The protein below binds the small molecule below.
Small molecule (SMILES): C[C@@H]1C[C@H]2C(=O)OC[C@H](NC(=O)[C@H](Cc3ccccc3)NC(=O)Nc3ccccc3)C(=O)N3CCC[C@H]3C(=O)N3CCCC[C@H]3C(=O)N[C@@H](C)C(=O)N2C1

Sequence of chain 1.H:
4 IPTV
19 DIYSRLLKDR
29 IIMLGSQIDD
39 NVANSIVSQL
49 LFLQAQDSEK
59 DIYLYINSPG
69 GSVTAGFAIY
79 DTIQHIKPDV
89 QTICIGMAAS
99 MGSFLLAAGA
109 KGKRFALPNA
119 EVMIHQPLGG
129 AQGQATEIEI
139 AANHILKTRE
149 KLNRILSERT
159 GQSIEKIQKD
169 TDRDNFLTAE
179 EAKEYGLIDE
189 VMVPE

Binding-site contacts:
Ligand atom C contacts residue TYR63 of chain 1.H at 3.6 Å (hydrophobic).
Ligand atom C5 contacts residue ALA53 of chain 1.I at 3.8 Å (hydrophobic).
Ligand atom CE1 contacts residue ILE93 of chain 1.H at 3.8 Å (hydrophobic).
Ligand atom C4 contacts residue ASP27 of chain 1.H at 3.5 Å.
Ligand atom O contacts residue TYR63 of chain 1.H at 2.5 Å (h-bond).
Ligand atom CZ contacts residue THR80 of chain 1.I at 3.6 Å.
Ligand atom C2 contacts residue LEU49 of chain 1.I at 3.7 Å (hydrophobic).
Ligand atom CA contacts residue HIS83 of chain 1.I at 3.8 Å.
Ligand atom C2 contacts residue ILE29 of chain 1.H at 3.4 Å (hydrophobic).
Ligand atom CA contacts residue TYR61 of chain 1.H at 3.4 Å (hydrophobic).
Ligand atom CE1 contacts residue TYR63 of chain 1.H at 3.7 Å (hydrophobic).
Ligand atom C1 contacts residue ILE29 of chain 1.H at 3.8 Å (hydrophobic).
Ligand atom N contacts residue TYR63 of chain 1.H at 2.8 Å (h-bond).
Ligand atom C3 contacts residue ASP27 of chain 1.H at 3.8 Å.
Ligand atom CB contacts residue MET190 of chain 1.H at 3.7 Å (hydrophobic).
Ligand atom CD2 contacts residue HIS83 of chain 1.I at 3.7 Å.
Ligand atom C contacts residue TYR63 of chain 1.H at 3.4 Å (hydrophobic).
Ligand atom N contacts residue TYR63 of chain 1.H at 3.1 Å (h-bond).
Ligand atom O contacts residue GLN52 of chain 1.I at 3.8 Å.
Ligand atom CA contacts residue GLN89 of chain 1.H at 3.6 Å.
Ligand atom CD contacts residue TYR63 of chain 1.H at 3.5 Å (hydrophobic).
Ligand atom C contacts residue LEU49 of chain 1.I at 3.8 Å (hydrophobic).
Ligand atom CB contacts residue GLN89 of chain 1.H at 3.1 Å.
Ligand atom C contacts residue TYR61 of chain 1.H at 3.4 Å (hydrophobic).
Ligand atom CB contacts residue TYR61 of chain 1.H at 3.7 Å (hydrophobic).
Ligand atom CB contacts residue ILE91 of chain 1.H at 3.5 Å (hydrophobic).
Ligand atom O contacts residue GLN89 of chain 1.H at 3.6 Å (h-bond).
Ligand atom CE contacts residue ILE29 of chain 1.H at 3.7 Å (hydrophobic).
Ligand atom CB contacts residue HIS83 of chain 1.I at 3.8 Å.
Ligand atom CB contacts residue TYR61 of chain 1.H at 3.6 Å (hydrophobic).
Ligand atom O contacts residue TYR61 of chain 1.H at 3.8 Å.
Ligand atom CE contacts residue TYR61 of chain 1.H at 3.8 Å (hydrophobic).
Ligand atom CE1 contacts residue LEU49 of chain 1.I at 3.8 Å (hydrophobic).
Ligand atom C4 contacts residue ALA53 of chain 1.I at 3.3 Å (hydrophobic).
Ligand atom CD contacts residue PHE113 of chain 1.H at 3.5 Å (hydrophobic).
Ligand atom CE contacts residue ASP27 of chain 1.H at 3.2 Å.
Ligand atom O contacts residue TYR61 of chain 1.H at 3.8 Å.
Ligand atom CE2 contacts residue THR80 of chain 1.I at 3.7 Å.
Ligand atom O contacts residue LEU49 of chain 1.I at 3.7 Å.
Ligand atom CD1 contacts residue TYR63 of chain 1.H at 3.6 Å (hydrophobic).

Sequence of chain 1.I:
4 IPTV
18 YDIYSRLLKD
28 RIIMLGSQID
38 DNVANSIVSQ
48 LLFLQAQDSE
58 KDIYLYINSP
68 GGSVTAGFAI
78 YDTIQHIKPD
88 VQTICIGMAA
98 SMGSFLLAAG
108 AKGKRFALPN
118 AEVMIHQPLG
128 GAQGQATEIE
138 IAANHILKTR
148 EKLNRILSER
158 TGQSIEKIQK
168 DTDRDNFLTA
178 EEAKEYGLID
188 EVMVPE